A small-molecule ligand and the protein it binds are described below.
Small molecule (SMILES): COCCCOc1ccc(C#C[C@@]2(O)CN3CCC2CC3)c(Cc2ccccc2)n1

Binding-site contacts:
Ligand atom CAZ contacts residue VAL169 of chain 1.D at 3.7 Å (hydrophobic).
Ligand atom CAF contacts residue TYR63 of chain 1.D at 3.7 Å (hydrophobic).
Ligand atom CAI contacts residue PHE278 of chain 1.D at 3.8 Å (hydrophobic).
Ligand atom OAW contacts residue LEU201 of chain 1.D at 3.5 Å.
Ligand atom CAR contacts residue ARG67 of chain 1.D at 3.6 Å.
Ligand atom OAB contacts residue LEU66 of chain 1.D at 3.7 Å.
Ligand atom CAN contacts residue LEU201 of chain 1.D at 3.6 Å (hydrophobic).
Ligand atom CAO contacts residue TYR63 of chain 1.D at 3.4 Å (hydrophobic).
Ligand atom OAV contacts residue GLY170 of chain 1.D at 3.4 Å.
Ligand atom CAZ contacts residue LEU201 of chain 1.D at 3.8 Å (hydrophobic).
Ligand atom OAV contacts residue LEU173 of chain 1.D at 3.4 Å.
Ligand atom CBA contacts residue VAL169 of chain 1.D at 3.8 Å (hydrophobic).
Ligand atom CAL contacts residue MET197 of chain 1.D at 3.7 Å (hydrophobic).
Ligand atom CAR contacts residue ASP70 of chain 1.D at 3.0 Å.
Ligand atom CAI contacts residue PHE44 of chain 1.D at 3.8 Å (hydrophobic).
Ligand atom CAN contacts residue LEU173 of chain 1.D at 3.9 Å (hydrophobic).
Ligand atom CAA contacts residue PHE177 of chain 1.D at 3.8 Å (hydrophobic).
Ligand atom CAT contacts residue ASP70 of chain 1.D at 3.7 Å.
Ligand atom CAK contacts residue VAL169 of chain 1.D at 3.6 Å (hydrophobic).
Ligand atom CAA contacts residue LEU173 of chain 1.D at 3.8 Å (hydrophobic).
Ligand atom CAG contacts residue VAL59 of chain 1.D at 3.8 Å (hydrophobic).
Ligand atom CAM contacts residue MET197 of chain 1.D at 3.9 Å (hydrophobic).
Ligand atom OAW contacts residue GLY198 of chain 1.D at 3.9 Å.
Ligand atom CAE contacts residue TYR63 of chain 1.D at 3.8 Å (hydrophobic).
Ligand atom CAG contacts residue PHE278 of chain 1.D at 3.6 Å (hydrophobic).
Ligand atom CAH contacts residue VAL169 of chain 1.D at 3.6 Å (hydrophobic).
Ligand atom CAS contacts residue PHE44 of chain 1.D at 3.8 Å (hydrophobic).
Ligand atom CAE contacts residue VAL59 of chain 1.D at 3.8 Å (hydrophobic).
Ligand atom CAH contacts residue TYR63 of chain 1.D at 3.9 Å (hydrophobic).
Ligand atom CAX contacts residue TYR63 of chain 1.D at 3.9 Å (hydrophobic).
Ligand atom CAA contacts residue TYR266 of chain 1.D at 3.2 Å (hydrophobic).
Ligand atom CAY contacts residue VAL169 of chain 1.D at 3.8 Å (hydrophobic).
Ligand atom CAQ contacts residue ARG67 of chain 1.D at 3.8 Å.
Ligand atom CAA contacts residue GLY170 of chain 1.D at 3.8 Å.
Ligand atom CAJ contacts residue VAL169 of chain 1.D at 3.7 Å (hydrophobic).
Ligand atom CAK contacts residue ALA166 of chain 1.D at 3.6 Å (hydrophobic).
Ligand atom NBC contacts residue ASP70 of chain 1.D at 3.4 Å (salt-bridge).
Ligand atom CAG contacts residue ILE48 of chain 1.D at 3.8 Å (hydrophobic).
Ligand atom NAU contacts residue VAL169 of chain 1.D at 3.7 Å.
Ligand atom CAP contacts residue ARG67 of chain 1.D at 3.4 Å.

Sequence of chain 1.D:
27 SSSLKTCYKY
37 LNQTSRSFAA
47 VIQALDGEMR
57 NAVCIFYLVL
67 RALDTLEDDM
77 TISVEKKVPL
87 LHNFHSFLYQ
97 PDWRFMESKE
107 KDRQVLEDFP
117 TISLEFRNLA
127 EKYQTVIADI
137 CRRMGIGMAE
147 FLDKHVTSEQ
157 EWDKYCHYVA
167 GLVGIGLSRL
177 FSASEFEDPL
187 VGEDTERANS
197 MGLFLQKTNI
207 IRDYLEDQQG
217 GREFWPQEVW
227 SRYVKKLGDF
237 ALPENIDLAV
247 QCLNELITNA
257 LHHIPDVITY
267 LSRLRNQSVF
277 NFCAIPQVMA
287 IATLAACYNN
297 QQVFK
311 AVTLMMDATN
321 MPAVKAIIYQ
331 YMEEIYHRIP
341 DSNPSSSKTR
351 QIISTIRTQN